This small molecule binds to this protein.
Small molecule (SMILES): Nc1ncnc2c1ncn2[C@@H]1O[C@@H]2CO[P](=O)(O)O[C@H]3[C@@H](O)[C@H](n4cnc5c(N)ncnc54)O[C@@H]3CO[P](=O)(O)O[C@H]2[C@H]1O

Binding-site contacts:
Ligand atom N6 contacts residue ARG12 of chain 3.C at 3.3 Å (salt-bridge).
Ligand atom N1 contacts residue ARG12 of chain 3.C at 2.9 Å (salt-bridge).
Ligand atom O2P1 contacts residue MET81 of chain 3.D at 3.2 Å.
Ligand atom N9 contacts residue ALA88 of chain 3.C at 3.5 Å.
Ligand atom O5' contacts residue TYR11 of chain 3.D at 3.5 Å (h-bond).
Ligand atom O5'1 contacts residue ILE84 of chain 3.D at 3.5 Å.
Ligand atom O2P contacts residue MET81 of chain 3.C at 3.2 Å.
Ligand atom O5'1 contacts residue TYR11 of chain 3.C at 3.4 Å (h-bond).
Ligand atom C41 contacts residue ALA88 of chain 3.D at 3.3 Å (hydrophobic).
Ligand atom N11 contacts residue ARG12 of chain 3.D at 3.1 Å (salt-bridge).
Ligand atom O1P contacts residue TYR11 of chain 3.D at 2.7 Å (h-bond).
Ligand atom C5' contacts residue MET81 of chain 3.C at 3.5 Å (hydrophobic).
Ligand atom N31 contacts residue PRO90 of chain 3.D at 3.4 Å.
Ligand atom N61 contacts residue ARG12 of chain 3.D at 3.2 Å (salt-bridge).
Ligand atom C2 contacts residue PRO90 of chain 3.C at 3.6 Å (hydrophobic).
Ligand atom N61 contacts residue GLN4 of chain 3.C at 3.5 Å (h-bond).
Ligand atom C8 contacts residue TYR11 of chain 3.D at 3.6 Å (hydrophobic).
Ligand atom O1P1 contacts residue TYR11 of chain 3.C at 2.6 Å (h-bond).
Ligand atom C2 contacts residue ALA88 of chain 3.C at 3.4 Å (hydrophobic).
Ligand atom O4' contacts residue ILE84 of chain 3.C at 3.5 Å.
Ligand atom N31 contacts residue ALA88 of chain 3.D at 3.4 Å.
Ligand atom C81 contacts residue TYR11 of chain 3.C at 3.6 Å (hydrophobic).
Ligand atom N61 contacts residue LEU14 of chain 3.D at 3.5 Å.
Ligand atom O5' contacts residue ILE84 of chain 3.C at 3.6 Å.
Ligand atom C4 contacts residue ALA88 of chain 3.C at 3.3 Å (hydrophobic).
Ligand atom N6 contacts residue TYR11 of chain 3.C at 3.6 Å.
Ligand atom N11 contacts residue TYR11 of chain 3.D at 3.5 Å.
Ligand atom C21 contacts residue ALA88 of chain 3.D at 3.5 Å (hydrophobic).
Ligand atom O1P1 contacts residue LYS26 of chain 3.D at 2.7 Å (salt-bridge).
Ligand atom N3 contacts residue ALA88 of chain 3.C at 3.4 Å.
Ligand atom O1P contacts residue LYS26 of chain 3.C at 2.8 Å (salt-bridge).
Ligand atom O4'1 contacts residue ILE84 of chain 3.D at 3.5 Å.
Ligand atom N6 contacts residue GLN4 of chain 3.D at 3.3 Å (h-bond).
Ligand atom O2' contacts residue PRO90 of chain 3.C at 3.2 Å.
Ligand atom O2'1 contacts residue PRO90 of chain 3.D at 3.1 Å.
Ligand atom N1 contacts residue TYR11 of chain 3.C at 3.4 Å.
Ligand atom N91 contacts residue ALA88 of chain 3.D at 3.5 Å.
Ligand atom N3 contacts residue PRO90 of chain 3.C at 3.4 Å (h-bond).
Ligand atom C5'1 contacts residue MET81 of chain 3.D at 3.5 Å (hydrophobic).
Ligand atom O2P1 contacts residue ILE84 of chain 3.D at 3.5 Å.

Sequence of chain 3.D:
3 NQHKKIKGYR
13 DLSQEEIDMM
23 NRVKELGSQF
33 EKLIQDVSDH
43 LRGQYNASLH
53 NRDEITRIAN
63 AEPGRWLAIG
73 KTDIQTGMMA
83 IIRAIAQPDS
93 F

Sequence of chain 3.C:
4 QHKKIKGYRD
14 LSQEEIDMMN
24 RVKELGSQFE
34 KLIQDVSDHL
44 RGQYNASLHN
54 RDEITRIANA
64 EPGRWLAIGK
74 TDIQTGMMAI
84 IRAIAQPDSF